A protein and the small-molecule ligand that binds it are described below.
Small molecule (SMILES): CC(=O)NC1CCN(c2ncccn2)CC1

Sequence of chain 1.C:
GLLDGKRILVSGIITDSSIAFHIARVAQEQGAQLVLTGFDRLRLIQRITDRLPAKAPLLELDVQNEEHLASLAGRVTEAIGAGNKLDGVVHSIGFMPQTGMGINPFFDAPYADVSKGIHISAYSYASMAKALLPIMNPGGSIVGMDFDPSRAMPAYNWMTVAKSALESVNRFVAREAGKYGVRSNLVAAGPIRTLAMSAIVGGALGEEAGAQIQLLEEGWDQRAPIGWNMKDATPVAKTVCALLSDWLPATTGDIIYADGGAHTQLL

Binding-site contacts:
Ligand atom C14 contacts residue MET98 of chain 1.C at 4.5 Å (hydrophobic).
Ligand atom N04 contacts residue NAD1 of chain 1.I at 3.8 Å.
Ligand atom C07 contacts residue PHE97 of chain 1.C at 4.3 Å (hydrophobic).
Ligand atom C15 contacts residue MET103 of chain 1.C at 4.1 Å (hydrophobic).
Ligand atom N08 contacts residue MET98 of chain 1.C at 4.3 Å.
Ligand atom N04 contacts residue MET199 of chain 1.C at 4.3 Å.
Ligand atom C07 contacts residue GLY96 of chain 1.C at 3.4 Å.
Ligand atom C11 contacts residue MET98 of chain 1.C at 4.1 Å (hydrophobic).
Ligand atom C10 contacts residue MET103 of chain 1.C at 4.2 Å (hydrophobic).
Ligand atom O03 contacts residue NAD1 of chain 1.I at 2.7 Å (h-bond).
Ligand atom O03 contacts residue LYS165 of chain 1.C at 4.1 Å.
Ligand atom N16 contacts residue MET98 of chain 1.C at 3.2 Å (h-bond).
Ligand atom N16 contacts residue MET103 of chain 1.C at 3.8 Å.
Ligand atom C09 contacts residue GLY96 of chain 1.C at 4.0 Å.
Ligand atom C15 contacts residue PHE97 of chain 1.C at 3.5 Å (hydrophobic).
Ligand atom N16 contacts residue PHE97 of chain 1.C at 3.7 Å.
Ligand atom C10 contacts residue MET161 of chain 1.C at 3.9 Å (hydrophobic).
Ligand atom O03 contacts residue MET161 of chain 1.C at 4.3 Å.
Ligand atom C15 contacts residue MET98 of chain 1.C at 3.3 Å (hydrophobic).
Ligand atom N12 contacts residue NAD1 of chain 1.I at 4.1 Å.
Ligand atom C10 contacts residue NAD1 of chain 1.I at 4.4 Å.
Ligand atom C09 contacts residue MET161 of chain 1.C at 3.6 Å (hydrophobic).
Ligand atom N08 contacts residue GLY96 of chain 1.C at 3.5 Å (h-bond).
Ligand atom C11 contacts residue GLY96 of chain 1.C at 4.0 Å.
Ligand atom C14 contacts residue PHE97 of chain 1.C at 3.9 Å (hydrophobic).
Ligand atom N12 contacts residue GLY96 of chain 1.C at 4.3 Å.
Ligand atom N08 contacts residue PHE97 of chain 1.C at 3.7 Å.
Ligand atom C01 contacts residue TYR158 of chain 1.C at 3.4 Å (hydrophobic).
Ligand atom C09 contacts residue MET98 of chain 1.C at 3.9 Å (hydrophobic).
Ligand atom C02 contacts residue NAD1 of chain 1.I at 3.6 Å.
Ligand atom C01 contacts residue NAD1 of chain 1.I at 3.5 Å.
Ligand atom C05 contacts residue NAD1 of chain 1.I at 3.4 Å.
Ligand atom C09 contacts residue PHE97 of chain 1.C at 3.7 Å (hydrophobic).
Ligand atom C02 contacts residue TYR158 of chain 1.C at 4.4 Å (hydrophobic).
Ligand atom C07 contacts residue NAD1 of chain 1.I at 4.2 Å.
Ligand atom C13 contacts residue PHE97 of chain 1.C at 4.4 Å (hydrophobic).
Ligand atom C01 contacts residue MET199 of chain 1.C at 3.7 Å (hydrophobic).
Ligand atom C06 contacts residue NAD1 of chain 1.I at 3.9 Å.
Ligand atom C11 contacts residue PHE97 of chain 1.C at 3.9 Å (hydrophobic).